The small molecule below binds the protein below.
Small molecule (SMILES): CC(=O)N[C@@H]1[C@@H](O)[C@H](O)[C@@H](CO)O[C@H]1O

Sequence of chain 1.C:
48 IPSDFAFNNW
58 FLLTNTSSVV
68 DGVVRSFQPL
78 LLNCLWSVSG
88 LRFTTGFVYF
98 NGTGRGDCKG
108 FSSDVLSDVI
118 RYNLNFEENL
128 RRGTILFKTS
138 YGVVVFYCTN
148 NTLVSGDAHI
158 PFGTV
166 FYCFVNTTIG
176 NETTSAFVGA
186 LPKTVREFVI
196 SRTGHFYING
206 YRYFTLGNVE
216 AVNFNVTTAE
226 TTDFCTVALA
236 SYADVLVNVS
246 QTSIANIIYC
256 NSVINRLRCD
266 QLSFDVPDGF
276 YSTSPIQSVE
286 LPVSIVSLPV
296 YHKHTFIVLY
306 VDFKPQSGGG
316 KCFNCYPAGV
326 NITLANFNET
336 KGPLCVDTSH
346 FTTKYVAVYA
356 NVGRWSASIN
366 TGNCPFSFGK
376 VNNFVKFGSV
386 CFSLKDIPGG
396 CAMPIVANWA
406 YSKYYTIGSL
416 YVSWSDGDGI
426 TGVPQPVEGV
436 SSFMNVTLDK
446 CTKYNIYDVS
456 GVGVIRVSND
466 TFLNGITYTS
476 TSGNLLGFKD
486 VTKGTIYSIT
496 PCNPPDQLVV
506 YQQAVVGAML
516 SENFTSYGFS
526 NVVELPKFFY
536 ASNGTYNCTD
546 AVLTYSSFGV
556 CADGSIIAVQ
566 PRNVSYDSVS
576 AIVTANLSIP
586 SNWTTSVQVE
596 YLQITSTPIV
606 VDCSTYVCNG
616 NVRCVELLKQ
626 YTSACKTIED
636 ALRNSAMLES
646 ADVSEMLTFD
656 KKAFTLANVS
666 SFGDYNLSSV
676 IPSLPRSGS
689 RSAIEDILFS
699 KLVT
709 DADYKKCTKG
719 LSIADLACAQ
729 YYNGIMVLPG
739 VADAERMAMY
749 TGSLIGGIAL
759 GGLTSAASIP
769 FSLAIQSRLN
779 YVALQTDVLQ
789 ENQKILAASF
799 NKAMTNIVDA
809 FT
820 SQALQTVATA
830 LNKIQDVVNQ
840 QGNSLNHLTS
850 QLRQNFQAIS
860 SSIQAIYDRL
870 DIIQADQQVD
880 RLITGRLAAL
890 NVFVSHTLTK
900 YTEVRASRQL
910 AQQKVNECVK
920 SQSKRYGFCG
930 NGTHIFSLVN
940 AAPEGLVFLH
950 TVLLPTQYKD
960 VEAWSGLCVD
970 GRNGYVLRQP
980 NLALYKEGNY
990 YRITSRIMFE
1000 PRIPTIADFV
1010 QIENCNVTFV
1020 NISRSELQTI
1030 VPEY

Binding-site contacts:
Ligand atom C7 contacts residue LEU133 of chain 1.C at 4.5 Å (hydrophobic).
Ligand atom C6 contacts residue ARG129 of chain 1.C at 4.2 Å.
Ligand atom O5 contacts residue PHE90 of chain 1.C at 3.9 Å.
Ligand atom C8 contacts residue ASN220 of chain 1.C at 4.4 Å.
Ligand atom C3 contacts residue PHE90 of chain 1.C at 3.5 Å (hydrophobic).
Ligand atom C1 contacts residue THR131 of chain 1.C at 3.8 Å.
Ligand atom C1 contacts residue PHE90 of chain 1.C at 3.2 Å (hydrophobic).
Ligand atom O6 contacts residue ASN220 of chain 1.C at 4.4 Å.
Ligand atom O7 contacts residue ASN218 of chain 1.C at 3.7 Å.
Ligand atom C5 contacts residue ASN220 of chain 1.C at 3.6 Å.
Ligand atom C6 contacts residue THR131 of chain 1.C at 4.3 Å.
Ligand atom O7 contacts residue ASN220 of chain 1.C at 3.2 Å (h-bond).
Ligand atom C5 contacts residue THR131 of chain 1.C at 4.3 Å.
Ligand atom C4 contacts residue PHE90 of chain 1.C at 4.1 Å (hydrophobic).
Ligand atom O5 contacts residue ASN220 of chain 1.C at 2.3 Å (h-bond).
Ligand atom C7 contacts residue ASN218 of chain 1.C at 3.8 Å.
Ligand atom O6 contacts residue GLY130 of chain 1.C at 4.1 Å.
Ligand atom C2 contacts residue PHE90 of chain 1.C at 3.6 Å (hydrophobic).
Ligand atom O7 contacts residue LEU133 of chain 1.C at 3.3 Å.
Ligand atom C7 contacts residue ASN220 of chain 1.C at 3.3 Å.
Ligand atom O6 contacts residue ALA155 of chain 1.C at 4.2 Å.
Ligand atom C2 contacts residue ASN220 of chain 1.C at 2.5 Å.
Ligand atom N2 contacts residue ASN220 of chain 1.C at 3.0 Å (h-bond).
Ligand atom C3 contacts residue ASN220 of chain 1.C at 3.8 Å.
Ligand atom O4 contacts residue PHE90 of chain 1.C at 4.5 Å.
Ligand atom N2 contacts residue PHE90 of chain 1.C at 3.6 Å.
Ligand atom O5 contacts residue THR131 of chain 1.C at 3.1 Å.
Ligand atom C1 contacts residue ASN220 of chain 1.C at 1.4 Å.
Ligand atom C8 contacts residue ASN218 of chain 1.C at 3.2 Å.
Ligand atom C4 contacts residue ASN220 of chain 1.C at 4.2 Å.
Ligand atom O6 contacts residue THR131 of chain 1.C at 3.2 Å.
Ligand atom C5 contacts residue PHE90 of chain 1.C at 3.7 Å (hydrophobic).